A protein and the small-molecule ligand that binds it are described below.
Small molecule (SMILES): CC(=O)N[C@H]1[C@H](O[C@H]2[C@H](O)[C@@H](NC(C)=O)CO[C@@H]2CO)O[C@H](CO)[C@@H](O)[C@@H]1O

Binding-site contacts:
Ligand atom C5 contacts residue ASN12 of chain 22.H at 4.1 Å.
Ligand atom C1 contacts residue ASN12 of chain 22.H at 2.2 Å.
Ligand atom O5 contacts residue ASN12 of chain 22.H at 2.7 Å (h-bond).
Ligand atom N2 contacts residue ASN12 of chain 22.H at 3.8 Å.
Ligand atom O7 contacts residue ASN12 of chain 22.H at 3.7 Å.
Ligand atom C7 contacts residue ASN12 of chain 22.H at 3.9 Å.
Ligand atom C2 contacts residue ASN12 of chain 22.H at 3.2 Å.

Sequence of chain 22.H:
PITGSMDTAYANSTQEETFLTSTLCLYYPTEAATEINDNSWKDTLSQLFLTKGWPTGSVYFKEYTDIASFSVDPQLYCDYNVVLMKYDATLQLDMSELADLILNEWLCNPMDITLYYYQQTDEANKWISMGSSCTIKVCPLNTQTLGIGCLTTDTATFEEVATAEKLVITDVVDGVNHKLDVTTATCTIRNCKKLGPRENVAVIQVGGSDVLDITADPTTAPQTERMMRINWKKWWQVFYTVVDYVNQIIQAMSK